Sequence of chain 1.A:
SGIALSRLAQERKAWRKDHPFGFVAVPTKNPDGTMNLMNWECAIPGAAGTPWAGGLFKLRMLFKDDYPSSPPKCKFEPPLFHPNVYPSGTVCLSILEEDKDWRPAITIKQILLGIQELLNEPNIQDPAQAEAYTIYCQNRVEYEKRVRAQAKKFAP

Binding-site contacts:
Ligand atom CAC contacts residue CYS42 of chain 1.A at 3.1 Å (hydrophobic).
Ligand atom CAD contacts residue LYS58 of chain 1.A at 3.6 Å.
Ligand atom CAH contacts residue LEU59 of chain 1.A at 4.4 Å (hydrophobic).
Ligand atom CAE contacts residue ARG60 of chain 1.A at 4.1 Å.
Ligand atom CAH contacts residue LYS58 of chain 1.A at 4.0 Å.
Ligand atom CLB contacts residue GLU77 of chain 1.A at 3.9 Å.
Ligand atom CLB contacts residue LEU59 of chain 1.A at 3.6 Å.
Ligand atom CAD contacts residue CYS42 of chain 1.A at 3.4 Å (hydrophobic).
Ligand atom CAH contacts residue CYS42 of chain 1.A at 4.3 Å (hydrophobic).
Ligand atom CAE contacts residue LYS58 of chain 1.A at 4.3 Å.
Ligand atom CAI contacts residue LYS58 of chain 1.A at 3.7 Å.
Ligand atom CAD contacts residue GLU41 of chain 1.A at 3.9 Å.
Ligand atom CAH contacts residue ARG60 of chain 1.A at 4.4 Å.
Ligand atom CAH contacts residue GLU41 of chain 1.A at 3.8 Å.
Ligand atom CAE contacts residue GLU41 of chain 1.A at 4.0 Å.
Ligand atom CAJ contacts residue LYS58 of chain 1.A at 3.9 Å.
Ligand atom NAF contacts residue LYS58 of chain 1.A at 4.2 Å.
Ligand atom CLB contacts residue ARG60 of chain 1.A at 3.6 Å.
Ligand atom CAC contacts residue LEU59 of chain 1.A at 3.9 Å (hydrophobic).
Ligand atom CAC contacts residue LYS58 of chain 1.A at 3.6 Å.
Ligand atom OAG contacts residue LYS58 of chain 1.A at 3.7 Å.
Ligand atom CAC contacts residue GLU41 of chain 1.A at 3.6 Å.
Ligand atom CLB contacts residue GLU41 of chain 1.A at 4.1 Å.
Ligand atom CAJ contacts residue GLU41 of chain 1.A at 4.3 Å.
Ligand atom CAK contacts residue GLU41 of chain 1.A at 4.3 Å.
Ligand atom CAK contacts residue LYS58 of chain 1.A at 3.6 Å.
Ligand atom SAA contacts residue LYS58 of chain 1.A at 3.8 Å.

The small molecule below binds the protein below.
Small molecule (SMILES): S=c1[nH]c2cc(Cl)ccc2o1